Binding-site contacts:
Ligand atom N2 contacts residue THR156 of chain 1.E at 3.6 Å (h-bond).
Ligand atom C1 contacts residue THR156 of chain 1.E at 3.6 Å.
Ligand atom C7 contacts residue ASN154 of chain 1.E at 3.3 Å.
Ligand atom C7 contacts residue THR156 of chain 1.E at 3.9 Å.
Ligand atom C8 contacts residue THR156 of chain 1.E at 4.0 Å.
Ligand atom O5 contacts residue ASN154 of chain 1.E at 4.0 Å.
Ligand atom O6 contacts residue MET151 of chain 1.E at 3.4 Å.
Ligand atom C2 contacts residue THR156 of chain 1.E at 4.2 Å.
Ligand atom C2 contacts residue ASN154 of chain 1.E at 3.5 Å.
Ligand atom C1 contacts residue ASN154 of chain 1.E at 3.4 Å.
Ligand atom O7 contacts residue ASN154 of chain 1.E at 2.6 Å (h-bond).
Ligand atom C8 contacts residue ASN154 of chain 1.E at 3.6 Å.
Ligand atom C6 contacts residue MET151 of chain 1.E at 4.5 Å (hydrophobic).
Ligand atom N2 contacts residue ASN154 of chain 1.E at 3.8 Å.

This small molecule binds to this protein.
Small molecule (SMILES): CC(=O)N[C@H]1[C@H](O[C@H]2[C@H](O)[C@@H](NC(C)=O)CO[C@@H]2CO)O[C@H](CO)[C@@H](O)[C@@H]1O

Sequence of chain 1.E:
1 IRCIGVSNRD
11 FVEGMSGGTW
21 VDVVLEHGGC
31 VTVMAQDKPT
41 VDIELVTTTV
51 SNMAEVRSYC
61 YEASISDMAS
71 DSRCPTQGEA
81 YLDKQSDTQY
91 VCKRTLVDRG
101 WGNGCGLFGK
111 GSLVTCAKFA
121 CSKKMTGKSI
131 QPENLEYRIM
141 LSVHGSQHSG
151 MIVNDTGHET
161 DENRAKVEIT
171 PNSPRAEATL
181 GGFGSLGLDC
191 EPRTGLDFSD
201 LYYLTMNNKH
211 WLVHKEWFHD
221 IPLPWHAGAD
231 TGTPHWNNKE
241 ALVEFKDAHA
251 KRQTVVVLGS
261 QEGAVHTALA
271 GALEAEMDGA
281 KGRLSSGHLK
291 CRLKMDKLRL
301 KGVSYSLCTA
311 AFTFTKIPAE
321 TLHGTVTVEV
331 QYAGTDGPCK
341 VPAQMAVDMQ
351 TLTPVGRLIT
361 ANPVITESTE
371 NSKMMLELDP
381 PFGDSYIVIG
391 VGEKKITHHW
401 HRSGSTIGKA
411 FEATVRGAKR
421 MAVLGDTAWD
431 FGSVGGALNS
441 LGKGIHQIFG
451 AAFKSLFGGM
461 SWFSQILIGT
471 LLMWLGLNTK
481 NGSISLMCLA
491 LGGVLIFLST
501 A